Sequence of chain 1.A:
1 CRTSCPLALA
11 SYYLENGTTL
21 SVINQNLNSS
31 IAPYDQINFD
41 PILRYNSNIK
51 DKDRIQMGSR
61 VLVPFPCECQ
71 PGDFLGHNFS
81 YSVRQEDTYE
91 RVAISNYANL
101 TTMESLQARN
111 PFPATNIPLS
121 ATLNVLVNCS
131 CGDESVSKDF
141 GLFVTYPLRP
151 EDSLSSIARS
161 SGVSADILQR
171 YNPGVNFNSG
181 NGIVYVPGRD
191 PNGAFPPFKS

Binding-site contacts:
Ligand atom C7 contacts residue GLN70 of chain 1.A at 3.8 Å.
Ligand atom O5 contacts residue ASN78 of chain 1.A at 2.3 Å (h-bond).
Ligand atom O6 contacts residue ASN124 of chain 1.A at 3.3 Å (h-bond).
Ligand atom C1 contacts residue ASN78 of chain 1.A at 1.4 Å.
Ligand atom C7 contacts residue ASN78 of chain 1.A at 3.6 Å.
Ligand atom C5 contacts residue ASN124 of chain 1.A at 3.8 Å.
Ligand atom O3 contacts residue PRO71 of chain 1.A at 3.5 Å.
Ligand atom C3 contacts residue PRO71 of chain 1.A at 3.8 Å (hydrophobic).
Ligand atom C5 contacts residue ARG109 of chain 1.A at 3.7 Å.
Ligand atom C1 contacts residue GLN70 of chain 1.A at 3.6 Å.
Ligand atom C5 contacts residue ASN78 of chain 1.A at 3.6 Å.
Ligand atom O7 contacts residue ASN78 of chain 1.A at 4.1 Å.
Ligand atom C1 contacts residue ARG109 of chain 1.A at 3.6 Å.
Ligand atom C6 contacts residue ASN124 of chain 1.A at 3.5 Å.
Ligand atom C5 contacts residue PRO71 of chain 1.A at 4.5 Å (hydrophobic).
Ligand atom C6 contacts residue PRO71 of chain 1.A at 4.0 Å (hydrophobic).
Ligand atom C1 contacts residue ASN124 of chain 1.A at 4.0 Å.
Ligand atom O4 contacts residue PRO71 of chain 1.A at 4.4 Å.
Ligand atom C3 contacts residue GLN70 of chain 1.A at 4.1 Å.
Ligand atom C8 contacts residue GLN70 of chain 1.A at 3.8 Å.
Ligand atom C2 contacts residue ASN78 of chain 1.A at 2.4 Å.
Ligand atom C3 contacts residue ASN78 of chain 1.A at 3.7 Å.
Ligand atom O5 contacts residue ASN124 of chain 1.A at 3.0 Å (h-bond).
Ligand atom C8 contacts residue CYS69 of chain 1.A at 3.9 Å (hydrophobic).
Ligand atom O5 contacts residue PRO71 of chain 1.A at 3.7 Å.
Ligand atom O5 contacts residue ARG109 of chain 1.A at 3.6 Å.
Ligand atom C2 contacts residue GLN70 of chain 1.A at 3.6 Å.
Ligand atom N2 contacts residue GLN70 of chain 1.A at 2.9 Å (h-bond).
Ligand atom N2 contacts residue ASN78 of chain 1.A at 2.8 Å (h-bond).
Ligand atom C6 contacts residue ARG109 of chain 1.A at 4.4 Å.
Ligand atom N2 contacts residue PRO71 of chain 1.A at 4.2 Å.
Ligand atom C4 contacts residue ASN78 of chain 1.A at 4.2 Å.
Ligand atom O6 contacts residue PRO71 of chain 1.A at 4.1 Å.

The small molecule below binds the protein below.
Small molecule (SMILES): CC(=O)N[C@H]1[C@H](O[C@H]2[C@H](O)[C@@H](NC(C)=O)CO[C@@H]2CO)O[C@H](CO)[C@@H](O[C@@H]2O[C@H](CO[C@@H]3O[C@H](CO)[C@@H](O)[C@H](O)[C@@H]3O)[C@@H](O)[C@H](O[C@H]3O[C@H](CO)[C@@H](O)[C@H](O)[C@@H]3O)[C@@H]2O)[C@@H]1O